Sequence of chain 1.AA:
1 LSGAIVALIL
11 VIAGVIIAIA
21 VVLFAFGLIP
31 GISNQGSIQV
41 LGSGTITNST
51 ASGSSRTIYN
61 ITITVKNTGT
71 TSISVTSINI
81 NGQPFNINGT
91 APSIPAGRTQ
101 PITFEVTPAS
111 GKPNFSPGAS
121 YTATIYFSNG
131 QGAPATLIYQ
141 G

The protein below binds the small molecule below.
Small molecule (SMILES): CC(=O)N[C@@H]1[C@@H](O)[C@H](O)[C@@H](CO)O[C@H]1O

Binding-site contacts:
Ligand atom C2 contacts residue ASN88 of chain 1.AA at 2.5 Å.
Ligand atom O7 contacts residue ARG56 of chain 1.AA at 2.5 Å (salt-bridge).
Ligand atom C8 contacts residue ASN88 of chain 1.AA at 3.4 Å.
Ligand atom C1 contacts residue GLU105 of chain 1.AA at 4.0 Å.
Ligand atom C6 contacts residue ILE58 of chain 1.AA at 4.2 Å (hydrophobic).
Ligand atom C3 contacts residue ASN88 of chain 1.AA at 3.8 Å.
Ligand atom C1 contacts residue ASN88 of chain 1.AA at 1.4 Å.
Ligand atom C8 contacts residue GLY89 of chain 1.AA at 4.3 Å.
Ligand atom C4 contacts residue ASN88 of chain 1.AA at 4.3 Å.
Ligand atom C5 contacts residue ASN88 of chain 1.AA at 3.7 Å.
Ligand atom C1 contacts residue ILE58 of chain 1.AA at 4.0 Å (hydrophobic).
Ligand atom C5 contacts residue GLU105 of chain 1.AA at 3.6 Å.
Ligand atom C6 contacts residue GLU105 of chain 1.AA at 3.3 Å.
Ligand atom C7 contacts residue ARG56 of chain 1.AA at 3.5 Å.
Ligand atom C7 contacts residue ASN88 of chain 1.AA at 2.9 Å.
Ligand atom C2 contacts residue ILE58 of chain 1.AA at 4.4 Å (hydrophobic).
Ligand atom O7 contacts residue ASN88 of chain 1.AA at 3.1 Å (h-bond).
Ligand atom O6 contacts residue NAG2 of chain 1.VD at 3.4 Å (h-bond).
Ligand atom C5 contacts residue ILE58 of chain 1.AA at 4.2 Å (hydrophobic).
Ligand atom O6 contacts residue GLU105 of chain 1.AA at 2.6 Å (salt-bridge).
Ligand atom O5 contacts residue ASN88 of chain 1.AA at 2.4 Å (h-bond).
Ligand atom N2 contacts residue ASN88 of chain 1.AA at 2.6 Å (h-bond).
Ligand atom O5 contacts residue GLU105 of chain 1.AA at 3.4 Å (salt-bridge).
Ligand atom C8 contacts residue ARG56 of chain 1.AA at 4.1 Å.
Ligand atom O5 contacts residue ILE58 of chain 1.AA at 3.3 Å.